Binding-site contacts:
Ligand atom C6 contacts residue ILE1129 of chain 1.B at 4.5 Å (hydrophobic).
Ligand atom N2 contacts residue ASN1131 of chain 1.B at 2.4 Å (h-bond).
Ligand atom C2 contacts residue ASN1131 of chain 1.B at 2.9 Å.
Ligand atom O6 contacts residue ILE1129 of chain 1.B at 3.7 Å.
Ligand atom C8 contacts residue ASN1131 of chain 1.B at 3.8 Å.
Ligand atom O7 contacts residue ASN1131 of chain 1.B at 4.2 Å.
Ligand atom C1 contacts residue ASN1131 of chain 1.B at 2.4 Å.
Ligand atom C3 contacts residue ASN1131 of chain 1.B at 4.1 Å.
Ligand atom O5 contacts residue ILE1129 of chain 1.B at 4.3 Å.
Ligand atom C7 contacts residue ASN1131 of chain 1.B at 3.3 Å.
Ligand atom O5 contacts residue ASN1131 of chain 1.B at 3.7 Å.

Sequence of chain 1.B:
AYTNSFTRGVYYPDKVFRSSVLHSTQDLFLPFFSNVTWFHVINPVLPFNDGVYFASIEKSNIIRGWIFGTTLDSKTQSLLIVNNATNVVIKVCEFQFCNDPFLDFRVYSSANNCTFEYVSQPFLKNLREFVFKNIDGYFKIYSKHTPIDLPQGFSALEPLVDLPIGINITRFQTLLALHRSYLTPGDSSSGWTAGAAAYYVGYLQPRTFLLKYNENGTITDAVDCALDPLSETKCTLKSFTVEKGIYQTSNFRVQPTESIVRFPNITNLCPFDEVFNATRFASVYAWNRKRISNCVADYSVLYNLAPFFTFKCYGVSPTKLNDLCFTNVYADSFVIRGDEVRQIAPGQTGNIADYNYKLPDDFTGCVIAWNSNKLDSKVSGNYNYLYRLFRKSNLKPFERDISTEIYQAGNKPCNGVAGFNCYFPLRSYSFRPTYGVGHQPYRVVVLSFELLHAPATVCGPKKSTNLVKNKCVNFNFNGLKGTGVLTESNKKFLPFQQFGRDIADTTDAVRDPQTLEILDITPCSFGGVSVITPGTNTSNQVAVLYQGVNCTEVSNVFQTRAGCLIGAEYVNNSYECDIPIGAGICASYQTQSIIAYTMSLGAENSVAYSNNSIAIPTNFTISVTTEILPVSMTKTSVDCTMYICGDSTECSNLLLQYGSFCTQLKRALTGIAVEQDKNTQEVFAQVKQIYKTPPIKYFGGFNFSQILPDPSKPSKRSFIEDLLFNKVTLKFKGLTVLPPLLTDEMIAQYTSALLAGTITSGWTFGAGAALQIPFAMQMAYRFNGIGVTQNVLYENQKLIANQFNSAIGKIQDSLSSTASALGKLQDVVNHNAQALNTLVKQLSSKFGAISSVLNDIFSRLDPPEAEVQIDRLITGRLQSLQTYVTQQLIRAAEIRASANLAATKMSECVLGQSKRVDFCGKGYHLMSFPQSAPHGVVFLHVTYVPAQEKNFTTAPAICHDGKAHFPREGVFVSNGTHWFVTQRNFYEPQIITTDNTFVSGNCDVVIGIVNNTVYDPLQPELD

This small molecule binds to this protein.
Small molecule (SMILES): CC(=O)N[C@@H]1[C@@H](O)[C@H](O)[C@@H](CO)O[C@H]1O